This protein binds this small molecule.
Small molecule (SMILES): CCCCCCCCCCCCC(=O)O

Sequence of chain 1.A:
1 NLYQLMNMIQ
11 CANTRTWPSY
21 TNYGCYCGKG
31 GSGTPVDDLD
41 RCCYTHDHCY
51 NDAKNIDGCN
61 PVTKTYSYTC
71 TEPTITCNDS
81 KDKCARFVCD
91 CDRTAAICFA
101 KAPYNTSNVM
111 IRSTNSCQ

Binding-site contacts:
Ligand atom C30 contacts residue TRP17 of chain 1.A at 4.2 Å (hydrophobic).
Ligand atom C22 contacts residue GLY28 of chain 1.A at 4.4 Å.
Ligand atom O21 contacts residue GLY28 of chain 1.A at 4.5 Å.
Ligand atom C21 contacts residue PHE99 of chain 1.A at 4.0 Å (hydrophobic).
Ligand atom O22 contacts residue TYR20 of chain 1.A at 3.9 Å.
Ligand atom C24 contacts residue GLY28 of chain 1.A at 4.5 Å.
Ligand atom C27 contacts residue LYS29 of chain 1.A at 4.0 Å.
Ligand atom C32 contacts residue TRP17 of chain 1.A at 2.2 Å (hydrophobic).
Ligand atom C21 contacts residue CYS27 of chain 1.A at 4.4 Å (hydrophobic).
Ligand atom C33 contacts residue TRP17 of chain 1.A at 3.0 Å (hydrophobic).
Ligand atom O21 contacts residue HIS46 of chain 1.A at 3.4 Å (h-bond).
Ligand atom C24 contacts residue TRP17 of chain 1.A at 4.3 Å (hydrophobic).
Ligand atom O22 contacts residue PHE99 of chain 1.A at 4.3 Å.
Ligand atom C21 contacts residue CYS43 of chain 1.A at 4.1 Å (hydrophobic).
Ligand atom C26 contacts residue GLY28 of chain 1.A at 3.4 Å.
Ligand atom C30 contacts residue THR21 of chain 1.A at 4.3 Å.
Ligand atom O22 contacts residue CYS27 of chain 1.A at 3.0 Å.
Ligand atom O22 contacts residue CYS43 of chain 1.A at 3.3 Å (h-bond).
Ligand atom C31 contacts residue TRP17 of chain 1.A at 3.6 Å (hydrophobic).
Ligand atom C23 contacts residue GLY28 of chain 1.A at 3.7 Å.
Ligand atom C26 contacts residue LYS29 of chain 1.A at 3.1 Å.
Ligand atom C26 contacts residue THR21 of chain 1.A at 4.4 Å.
Ligand atom O21 contacts residue PHE99 of chain 1.A at 4.4 Å.
Ligand atom C32 contacts residue THR21 of chain 1.A at 4.3 Å.
Ligand atom C21 contacts residue GLY28 of chain 1.A at 4.2 Å.
Ligand atom O22 contacts residue TYR26 of chain 1.A at 4.4 Å.
Ligand atom O22 contacts residue GLY28 of chain 1.A at 3.1 Å (h-bond).
Ligand atom C25 contacts residue LYS29 of chain 1.A at 4.5 Å.
Ligand atom C25 contacts residue GLY28 of chain 1.A at 4.3 Å.
Ligand atom O21 contacts residue CYS43 of chain 1.A at 4.3 Å.